Sequence of chain 2.A:
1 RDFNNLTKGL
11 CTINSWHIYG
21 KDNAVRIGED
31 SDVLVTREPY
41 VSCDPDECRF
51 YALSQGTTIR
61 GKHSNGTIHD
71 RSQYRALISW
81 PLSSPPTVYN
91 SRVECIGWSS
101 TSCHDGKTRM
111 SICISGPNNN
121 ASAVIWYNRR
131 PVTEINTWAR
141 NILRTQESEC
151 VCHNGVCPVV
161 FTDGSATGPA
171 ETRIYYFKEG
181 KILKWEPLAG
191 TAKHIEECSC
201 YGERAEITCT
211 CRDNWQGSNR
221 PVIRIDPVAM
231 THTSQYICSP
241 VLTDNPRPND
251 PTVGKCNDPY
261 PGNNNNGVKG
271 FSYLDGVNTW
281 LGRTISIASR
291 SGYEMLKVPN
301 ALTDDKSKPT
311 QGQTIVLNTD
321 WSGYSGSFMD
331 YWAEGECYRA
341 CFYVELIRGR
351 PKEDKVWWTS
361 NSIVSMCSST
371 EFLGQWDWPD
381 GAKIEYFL

Binding-site contacts:
Ligand atom C8 contacts residue ASP2 of chain 2.A at 4.1 Å.
Ligand atom C3 contacts residue ASP2 of chain 2.A at 3.6 Å.
Ligand atom C5 contacts residue ASN154 of chain 2.A at 3.4 Å.
Ligand atom O4 contacts residue ASP2 of chain 2.A at 4.4 Å.
Ligand atom C5 contacts residue ASN5 of chain 2.A at 3.6 Å.
Ligand atom C8 contacts residue PHE3 of chain 2.A at 3.2 Å (hydrophobic).
Ligand atom C3 contacts residue ASN5 of chain 2.A at 3.8 Å.
Ligand atom N2 contacts residue ASP2 of chain 2.A at 4.2 Å.
Ligand atom C3 contacts residue PHE3 of chain 2.A at 4.2 Å (hydrophobic).
Ligand atom N2 contacts residue PHE3 of chain 2.A at 2.7 Å (h-bond).
Ligand atom C7 contacts residue ASP2 of chain 2.A at 4.2 Å.
Ligand atom O7 contacts residue ASN5 of chain 2.A at 4.2 Å.
Ligand atom C1 contacts residue PHE3 of chain 2.A at 3.7 Å (hydrophobic).
Ligand atom O5 contacts residue ASN154 of chain 2.A at 3.8 Å.
Ligand atom O5 contacts residue ASN5 of chain 2.A at 2.2 Å (h-bond).
Ligand atom C4 contacts residue ASN5 of chain 2.A at 4.2 Å.
Ligand atom C6 contacts residue ASN154 of chain 2.A at 4.1 Å.
Ligand atom O3 contacts residue ASP2 of chain 2.A at 2.8 Å (salt-bridge).
Ligand atom C1 contacts residue ASN5 of chain 2.A at 1.4 Å.
Ligand atom O6 contacts residue ASN154 of chain 2.A at 4.2 Å.
Ligand atom C7 contacts residue ASN5 of chain 2.A at 3.8 Å.
Ligand atom C7 contacts residue PHE3 of chain 2.A at 3.5 Å (hydrophobic).
Ligand atom C2 contacts residue ASN5 of chain 2.A at 2.5 Å.
Ligand atom N2 contacts residue ASN5 of chain 2.A at 2.9 Å (h-bond).
Ligand atom C1 contacts residue ASN154 of chain 2.A at 3.9 Å.
Ligand atom C8 contacts residue ASN4 of chain 2.A at 4.5 Å.
Ligand atom C2 contacts residue PHE3 of chain 2.A at 3.7 Å (hydrophobic).

A small-molecule ligand and the protein it binds are described below.
Small molecule (SMILES): CC(=O)N[C@@H]1[C@@H](O)[C@H](O)[C@@H](CO)O[C@H]1O